This small molecule binds to this protein.
Small molecule (SMILES): CS(=O)(=O)Nc1ccc(C(=O)O)cc1

Binding-site contacts:
Ligand atom C10 contacts residue 4MB1 of chain 1.G at 3.8 Å.
Ligand atom N1 contacts residue THR299 of chain 1.A at 2.1 Å.
Ligand atom S11 contacts residue PRO300 of chain 1.A at 3.9 Å.
Ligand atom S11 contacts residue THR299 of chain 1.A at 2.5 Å.
Ligand atom C3 contacts residue THR299 of chain 1.A at 2.2 Å.
Ligand atom C2 contacts residue THR299 of chain 1.A at 2.1 Å.
Ligand atom C2 contacts residue 4MB1 of chain 1.G at 4.2 Å.
Ligand atom S11 contacts residue 4MB1 of chain 1.G at 3.3 Å (h-bond).
Ligand atom O14 contacts residue THR299 of chain 1.A at 2.0 Å.
Ligand atom N1 contacts residue 4MB1 of chain 1.G at 3.5 Å (h-bond).
Ligand atom C12 contacts residue THR299 of chain 1.A at 4.1 Å.
Ligand atom C9 contacts residue THR299 of chain 1.A at 4.0 Å.
Ligand atom O14 contacts residue 4MB1 of chain 1.G at 3.8 Å.
Ligand atom C5 contacts residue THR299 of chain 1.A at 4.0 Å.
Ligand atom O13 contacts residue THR299 of chain 1.A at 3.3 Å.
Ligand atom C10 contacts residue THR299 of chain 1.A at 3.1 Å.
Ligand atom O13 contacts residue 4MB1 of chain 1.G at 2.3 Å (h-bond).
Ligand atom O13 contacts residue PRO301 of chain 1.A at 4.0 Å.
Ligand atom O13 contacts residue PRO300 of chain 1.A at 3.6 Å.
Ligand atom C4 contacts residue THR299 of chain 1.A at 3.3 Å.
Ligand atom O14 contacts residue PRO300 of chain 1.A at 2.8 Å (h-bond).

Sequence of chain 1.A:
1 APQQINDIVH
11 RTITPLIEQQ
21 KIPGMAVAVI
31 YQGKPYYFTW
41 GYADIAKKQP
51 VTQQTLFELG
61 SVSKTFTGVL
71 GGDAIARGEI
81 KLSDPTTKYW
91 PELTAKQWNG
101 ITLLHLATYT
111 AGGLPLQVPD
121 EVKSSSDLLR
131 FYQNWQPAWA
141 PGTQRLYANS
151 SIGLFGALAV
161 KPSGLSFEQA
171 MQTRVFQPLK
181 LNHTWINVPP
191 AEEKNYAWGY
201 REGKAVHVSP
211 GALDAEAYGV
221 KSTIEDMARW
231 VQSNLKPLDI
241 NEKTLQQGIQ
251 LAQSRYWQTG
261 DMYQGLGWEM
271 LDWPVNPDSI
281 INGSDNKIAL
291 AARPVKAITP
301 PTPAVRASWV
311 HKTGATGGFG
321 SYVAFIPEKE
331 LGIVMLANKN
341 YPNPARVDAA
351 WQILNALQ